Sequence of chain 1.A:
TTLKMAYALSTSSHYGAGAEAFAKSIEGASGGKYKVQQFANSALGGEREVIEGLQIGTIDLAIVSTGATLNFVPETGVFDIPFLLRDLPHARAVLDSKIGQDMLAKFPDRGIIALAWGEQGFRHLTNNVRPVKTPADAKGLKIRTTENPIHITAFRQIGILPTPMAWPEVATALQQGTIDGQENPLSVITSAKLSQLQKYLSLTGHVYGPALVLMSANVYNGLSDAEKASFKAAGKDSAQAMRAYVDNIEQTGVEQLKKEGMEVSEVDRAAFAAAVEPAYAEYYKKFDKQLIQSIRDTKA

The protein below binds the small molecule below.
Small molecule (SMILES): CC(C)(CO)[C@@H](O)C(=O)[O-]

Binding-site contacts:
Ligand atom C1 contacts residue TRP192 of chain 1.A at 4.2 Å (hydrophobic).
Ligand atom O2 contacts residue SER90 of chain 1.A at 4.3 Å.
Ligand atom C2 contacts residue SER90 of chain 1.A at 3.6 Å.
Ligand atom O4 contacts residue SER90 of chain 1.A at 3.1 Å.
Ligand atom O2 contacts residue TRP192 of chain 1.A at 4.2 Å.
Ligand atom O2 contacts residue THR171 of chain 1.A at 3.4 Å.
Ligand atom C1 contacts residue ARG148 of chain 1.A at 3.9 Å.
Ligand atom C3 contacts residue GLN145 of chain 1.A at 4.3 Å.
Ligand atom C2 contacts residue ARG148 of chain 1.A at 4.1 Å.
Ligand atom C5 contacts residue TRP192 of chain 1.A at 3.8 Å (hydrophobic).
Ligand atom C1 contacts residue ARG169 of chain 1.A at 3.6 Å.
Ligand atom O3 contacts residue SER90 of chain 1.A at 3.9 Å.
Ligand atom C3 contacts residue SER90 of chain 1.A at 4.4 Å.
Ligand atom O1 contacts residue ARG148 of chain 1.A at 3.0 Å (salt-bridge).
Ligand atom C6 contacts residue SER90 of chain 1.A at 4.1 Å.
Ligand atom C5 contacts residue GLU72 of chain 1.A at 3.7 Å.
Ligand atom C1 contacts residue ASN209 of chain 1.A at 4.0 Å.
Ligand atom O2 contacts residue ARG169 of chain 1.A at 2.9 Å (salt-bridge).
Ligand atom C4 contacts residue ASN209 of chain 1.A at 3.8 Å.
Ligand atom O1 contacts residue TRP192 of chain 1.A at 4.1 Å.
Ligand atom C1 contacts residue SER90 of chain 1.A at 4.3 Å.
Ligand atom O1 contacts residue ARG169 of chain 1.A at 2.8 Å (salt-bridge).
Ligand atom C5 contacts residue ALA33 of chain 1.A at 4.1 Å (hydrophobic).
Ligand atom O1 contacts residue THR171 of chain 1.A at 3.5 Å.
Ligand atom O3 contacts residue ARG148 of chain 1.A at 3.0 Å (salt-bridge).
Ligand atom C4 contacts residue TRP192 of chain 1.A at 3.7 Å (hydrophobic).
Ligand atom C3 contacts residue ASN209 of chain 1.A at 4.3 Å.
Ligand atom O4 contacts residue TYR40 of chain 1.A at 2.8 Å (h-bond).
Ligand atom O3 contacts residue ASN209 of chain 1.A at 2.8 Å (h-bond).
Ligand atom O4 contacts residue GLN145 of chain 1.A at 3.6 Å.
Ligand atom C6 contacts residue TYR40 of chain 1.A at 3.6 Å (hydrophobic).
Ligand atom C2 contacts residue GLN145 of chain 1.A at 3.9 Å.
Ligand atom O4 contacts residue GLU72 of chain 1.A at 2.8 Å (salt-bridge).
Ligand atom C1 contacts residue THR171 of chain 1.A at 3.6 Å.
Ligand atom C6 contacts residue GLN145 of chain 1.A at 3.2 Å.
Ligand atom C4 contacts residue VAL213 of chain 1.A at 4.0 Å (hydrophobic).
Ligand atom C2 contacts residue ASN209 of chain 1.A at 3.8 Å.
Ligand atom O3 contacts residue GLN145 of chain 1.A at 2.9 Å (h-bond).
Ligand atom O1 contacts residue ASN209 of chain 1.A at 3.0 Å (h-bond).
Ligand atom C6 contacts residue GLU72 of chain 1.A at 4.0 Å.